This protein binds this small molecule.
Small molecule (SMILES): CC(=O)N[C@@H]1[C@@H](O)[C@H](O)[C@@H](CO)O[C@H]1O

Binding-site contacts:
Ligand atom O7 contacts residue ASN295 of chain 1.A at 4.1 Å.
Ligand atom C7 contacts residue ALA530 of chain 1.A at 4.1 Å (hydrophobic).
Ligand atom C3 contacts residue ASN295 of chain 1.A at 3.7 Å.
Ligand atom C7 contacts residue ASN295 of chain 1.A at 3.6 Å.
Ligand atom O5 contacts residue ASN295 of chain 1.A at 2.4 Å (h-bond).
Ligand atom C1 contacts residue ASN295 of chain 1.A at 1.4 Å.
Ligand atom C5 contacts residue ASN295 of chain 1.A at 3.6 Å.
Ligand atom O7 contacts residue ALA530 of chain 1.A at 4.0 Å.
Ligand atom C2 contacts residue ASN295 of chain 1.A at 2.3 Å.
Ligand atom C8 contacts residue ALA530 of chain 1.A at 4.0 Å (hydrophobic).
Ligand atom N2 contacts residue ASN295 of chain 1.A at 2.7 Å (h-bond).
Ligand atom C4 contacts residue ASN295 of chain 1.A at 4.1 Å.

Sequence of chain 1.A:
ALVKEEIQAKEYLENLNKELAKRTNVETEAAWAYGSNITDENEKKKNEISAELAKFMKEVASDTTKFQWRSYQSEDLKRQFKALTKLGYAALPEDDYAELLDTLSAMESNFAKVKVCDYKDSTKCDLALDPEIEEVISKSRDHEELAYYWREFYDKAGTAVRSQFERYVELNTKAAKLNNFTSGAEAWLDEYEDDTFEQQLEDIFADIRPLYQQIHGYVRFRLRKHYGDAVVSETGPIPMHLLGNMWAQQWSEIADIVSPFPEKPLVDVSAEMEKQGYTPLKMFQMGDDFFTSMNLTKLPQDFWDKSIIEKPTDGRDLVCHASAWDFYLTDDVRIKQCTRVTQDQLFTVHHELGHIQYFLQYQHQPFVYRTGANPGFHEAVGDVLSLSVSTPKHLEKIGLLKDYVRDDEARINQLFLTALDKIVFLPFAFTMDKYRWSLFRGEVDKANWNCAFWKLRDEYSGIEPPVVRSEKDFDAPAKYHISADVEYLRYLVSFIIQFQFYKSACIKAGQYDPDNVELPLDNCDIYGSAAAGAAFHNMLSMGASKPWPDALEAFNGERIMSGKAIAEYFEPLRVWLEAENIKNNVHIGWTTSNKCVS